The protein below binds the small molecule below.
Small molecule (SMILES): NC(=O)c1ccccc1

Binding-site contacts:
Ligand atom C06 contacts residue PHE113 of chain 1.A at 4.5 Å (hydrophobic).
Ligand atom C03 contacts residue PHE60 of chain 1.A at 3.7 Å (hydrophobic).
Ligand atom O08 contacts residue GLN63 of chain 1.A at 4.5 Å.
Ligand atom C02 contacts residue MET61 of chain 1.A at 3.9 Å (hydrophobic).
Ligand atom C05 contacts residue HIS126 of chain 1.A at 3.6 Å.
Ligand atom C04 contacts residue PHE113 of chain 1.A at 4.2 Å (hydrophobic).
Ligand atom C05 contacts residue LEU122 of chain 1.A at 4.4 Å (hydrophobic).
Ligand atom C06 contacts residue HIS126 of chain 1.A at 3.9 Å.
Ligand atom C03 contacts residue PHE113 of chain 1.A at 3.9 Å (hydrophobic).
Ligand atom C03 contacts residue LEU122 of chain 1.A at 4.2 Å (hydrophobic).
Ligand atom C07 contacts residue HIS126 of chain 1.A at 3.5 Å.
Ligand atom C02 contacts residue PHE113 of chain 1.A at 3.5 Å (hydrophobic).
Ligand atom C04 contacts residue LEU122 of chain 1.A at 3.7 Å (hydrophobic).
Ligand atom C01 contacts residue ALA101 of chain 1.A at 4.2 Å (hydrophobic).
Ligand atom C03 contacts residue MET61 of chain 1.A at 4.0 Å (hydrophobic).
Ligand atom O08 contacts residue ASN102 of chain 1.A at 3.0 Å (h-bond).
Ligand atom C04 contacts residue PHE60 of chain 1.A at 3.9 Å (hydrophobic).
Ligand atom C01 contacts residue PHE113 of chain 1.A at 3.8 Å (hydrophobic).
Ligand atom N09 contacts residue ASN102 of chain 1.A at 3.1 Å (h-bond).
Ligand atom C02 contacts residue GLN63 of chain 1.A at 3.6 Å.
Ligand atom C07 contacts residue ASN102 of chain 1.A at 3.5 Å.
Ligand atom C04 contacts residue HIS126 of chain 1.A at 4.5 Å.
Ligand atom N09 contacts residue HIS126 of chain 1.A at 3.7 Å.
Ligand atom O08 contacts residue ALA101 of chain 1.A at 3.2 Å.
Ligand atom C07 contacts residue ALA101 of chain 1.A at 4.2 Å (hydrophobic).
Ligand atom C01 contacts residue GLN63 of chain 1.A at 3.4 Å.
Ligand atom O08 contacts residue HIS126 of chain 1.A at 3.8 Å.

Sequence of chain 1.A:
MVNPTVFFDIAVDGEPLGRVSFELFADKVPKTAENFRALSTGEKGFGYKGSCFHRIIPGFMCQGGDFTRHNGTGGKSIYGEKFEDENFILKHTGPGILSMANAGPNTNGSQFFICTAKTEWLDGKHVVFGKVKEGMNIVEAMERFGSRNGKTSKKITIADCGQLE